This protein binds this small molecule.
Small molecule (SMILES): CO[C@H]1O[C@H](CO)[C@@H](O)[C@H](O)[C@@H]1O

Binding-site contacts:
Ligand atom O6 contacts residue PHE1 of chain 1.B at 2.7 Å (h-bond).
Ligand atom O3 contacts residue GLN133 of chain 1.B at 3.1 Å (h-bond).
Ligand atom O3 contacts residue PHE142 of chain 1.B at 3.6 Å.
Ligand atom C4 contacts residue PHE1 of chain 1.B at 3.6 Å (hydrophobic).
Ligand atom C1 contacts residue PHE1 of chain 1.B at 3.8 Å (hydrophobic).
Ligand atom O4 contacts residue ILE52 of chain 1.B at 3.7 Å.
Ligand atom C5 contacts residue ILE52 of chain 1.B at 4.0 Å (hydrophobic).
Ligand atom O6 contacts residue TYR48 of chain 1.B at 4.1 Å.
Ligand atom C4 contacts residue ASP54 of chain 1.B at 3.4 Å.
Ligand atom C6 contacts residue ASP54 of chain 1.B at 3.3 Å.
Ligand atom C3 contacts residue PHE1 of chain 1.B at 4.3 Å (hydrophobic).
Ligand atom O3 contacts residue ASP140 of chain 1.B at 2.7 Å (salt-bridge).
Ligand atom C2 contacts residue ILE13 of chain 1.B at 4.1 Å (hydrophobic).
Ligand atom C6 contacts residue ILE52 of chain 1.B at 4.2 Å (hydrophobic).
Ligand atom C7 contacts residue ASP140 of chain 1.B at 4.1 Å.
Ligand atom C5 contacts residue PHE1 of chain 1.B at 3.5 Å (hydrophobic).
Ligand atom C6 contacts residue TYR48 of chain 1.B at 3.8 Å (hydrophobic).
Ligand atom C5 contacts residue ASP54 of chain 1.B at 4.1 Å.
Ligand atom C2 contacts residue PHE1 of chain 1.B at 3.8 Å (hydrophobic).
Ligand atom C4 contacts residue ASN135 of chain 1.B at 4.0 Å.
Ligand atom O4 contacts residue ASN135 of chain 1.B at 3.0 Å (h-bond).
Ligand atom O6 contacts residue ASP47 of chain 1.B at 2.9 Å (salt-bridge).
Ligand atom O6 contacts residue ASN46 of chain 1.B at 3.2 Å (h-bond).
Ligand atom O5 contacts residue ASP47 of chain 1.B at 3.8 Å.
Ligand atom C1 contacts residue ILE13 of chain 1.B at 4.4 Å (hydrophobic).
Ligand atom O2 contacts residue PHE1 of chain 1.B at 2.8 Å (h-bond).
Ligand atom O3 contacts residue ASN135 of chain 1.B at 3.5 Å (h-bond).
Ligand atom C3 contacts residue GLN133 of chain 1.B at 4.0 Å.
Ligand atom O6 contacts residue ASP54 of chain 1.B at 2.5 Å (salt-bridge).
Ligand atom C4 contacts residue GLN133 of chain 1.B at 3.7 Å.
Ligand atom O2 contacts residue ILE13 of chain 1.B at 3.5 Å.
Ligand atom O5 contacts residue PHE1 of chain 1.B at 2.9 Å (h-bond).
Ligand atom O4 contacts residue ASP54 of chain 1.B at 2.5 Å (salt-bridge).
Ligand atom O4 contacts residue GLN133 of chain 1.B at 3.4 Å (h-bond).
Ligand atom C2 contacts residue ASP140 of chain 1.B at 3.8 Å.
Ligand atom C6 contacts residue PHE1 of chain 1.B at 3.6 Å (hydrophobic).
Ligand atom C6 contacts residue ASP47 of chain 1.B at 3.6 Å.
Ligand atom C3 contacts residue ASP140 of chain 1.B at 3.3 Å.
Ligand atom C3 contacts residue ASN135 of chain 1.B at 3.8 Å.
Ligand atom C6 contacts residue ASN46 of chain 1.B at 3.2 Å.

Sequence of chain 1.B:
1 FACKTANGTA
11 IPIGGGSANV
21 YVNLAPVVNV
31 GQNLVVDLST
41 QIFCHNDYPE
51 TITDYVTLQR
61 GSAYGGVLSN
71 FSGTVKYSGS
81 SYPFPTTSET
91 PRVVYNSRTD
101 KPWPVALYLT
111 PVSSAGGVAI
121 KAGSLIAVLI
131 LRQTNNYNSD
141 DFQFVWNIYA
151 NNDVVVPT